This protein binds this small molecule.
Small molecule (SMILES): Cc1cc(F)cc(C)c1Oc1ccc(C(C)(C)O)cc1-c1cn(C)c(=O)c2cc(-c3cnc(C4CCCC4)[nH]3)oc12

Sequence of chain 1.B:
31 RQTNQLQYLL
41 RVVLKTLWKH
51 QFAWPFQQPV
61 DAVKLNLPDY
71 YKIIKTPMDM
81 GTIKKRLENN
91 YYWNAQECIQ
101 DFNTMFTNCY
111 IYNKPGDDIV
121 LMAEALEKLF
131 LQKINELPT

Binding-site contacts:
Ligand atom CAT contacts residue TRP54 of chain 1.B at 4.0 Å (hydrophobic).
Ligand atom CAL contacts residue LEU65 of chain 1.B at 3.6 Å (hydrophobic).
Ligand atom OBN contacts residue VAL60 of chain 1.B at 3.9 Å.
Ligand atom CBB contacts residue GOL1 of chain 1.I at 4.0 Å.
Ligand atom CAZ contacts residue TRP54 of chain 1.B at 3.8 Å (hydrophobic).
Ligand atom OBN contacts residue GLN58 of chain 1.B at 3.9 Å.
Ligand atom CAZ contacts residue MET122 of chain 1.B at 3.9 Å (hydrophobic).
Ligand atom NAD contacts residue VAL60 of chain 1.B at 3.5 Å.
Ligand atom OBK contacts residue ILE119 of chain 1.B at 3.9 Å.
Ligand atom CBJ contacts residue GOL1 of chain 1.I at 3.6 Å.
Ligand atom CAM contacts residue LEU65 of chain 1.B at 3.9 Å (hydrophobic).
Ligand atom CAJ contacts residue LEU65 of chain 1.B at 3.9 Å (hydrophobic).
Ligand atom OBN contacts residue ASP61 of chain 1.B at 3.5 Å (salt-bridge).
Ligand atom CBB contacts residue LEU67 of chain 1.B at 3.9 Å (hydrophobic).
Ligand atom CAI contacts residue ASN113 of chain 1.B at 3.3 Å.
Ligand atom NBC contacts residue LEU67 of chain 1.B at 3.7 Å.
Ligand atom CBO contacts residue LEU65 of chain 1.B at 4.0 Å (hydrophobic).
Ligand atom OBN contacts residue PRO59 of chain 1.B at 3.7 Å.
Ligand atom CAZ contacts residue ILE119 of chain 1.B at 3.8 Å (hydrophobic).
Ligand atom NBC contacts residue GOL1 of chain 1.I at 3.7 Å.
Ligand atom CAC contacts residue ILE119 of chain 1.B at 3.7 Å (hydrophobic).
Ligand atom CBD contacts residue GOL1 of chain 1.I at 3.7 Å.
Ligand atom CAO contacts residue TRP54 of chain 1.B at 3.7 Å (hydrophobic).
Ligand atom CBA contacts residue LEU65 of chain 1.B at 4.0 Å (hydrophobic).
Ligand atom NBE contacts residue ASN113 of chain 1.B at 3.7 Å.
Ligand atom OAG contacts residue LEU65 of chain 1.B at 3.7 Å.
Ligand atom CBG contacts residue LEU67 of chain 1.B at 3.8 Å (hydrophobic).
Ligand atom NAD contacts residue ILE119 of chain 1.B at 3.8 Å.
Ligand atom CAE contacts residue ILE119 of chain 1.B at 3.9 Å (hydrophobic).
Ligand atom CAC contacts residue VAL60 of chain 1.B at 3.9 Å (hydrophobic).
Ligand atom CAE contacts residue PRO55 of chain 1.B at 3.8 Å (hydrophobic).
Ligand atom NBE contacts residue GOL1 of chain 1.I at 3.8 Å.
Ligand atom CBL contacts residue PHE56 of chain 1.B at 3.5 Å (hydrophobic).
Ligand atom OBK contacts residue ASN113 of chain 1.B at 2.9 Å (h-bond).
Ligand atom CAN contacts residue TRP54 of chain 1.B at 3.9 Å (hydrophobic).
Ligand atom CAZ contacts residue PRO55 of chain 1.B at 4.0 Å (hydrophobic).
Ligand atom CAE contacts residue VAL60 of chain 1.B at 3.7 Å (hydrophobic).
Ligand atom CAC contacts residue ASN113 of chain 1.B at 3.9 Å.
Ligand atom CBL contacts residue VAL60 of chain 1.B at 3.6 Å (hydrophobic).
Ligand atom CBM contacts residue GLN58 of chain 1.B at 3.5 Å.